Sequence of chain 1.C:
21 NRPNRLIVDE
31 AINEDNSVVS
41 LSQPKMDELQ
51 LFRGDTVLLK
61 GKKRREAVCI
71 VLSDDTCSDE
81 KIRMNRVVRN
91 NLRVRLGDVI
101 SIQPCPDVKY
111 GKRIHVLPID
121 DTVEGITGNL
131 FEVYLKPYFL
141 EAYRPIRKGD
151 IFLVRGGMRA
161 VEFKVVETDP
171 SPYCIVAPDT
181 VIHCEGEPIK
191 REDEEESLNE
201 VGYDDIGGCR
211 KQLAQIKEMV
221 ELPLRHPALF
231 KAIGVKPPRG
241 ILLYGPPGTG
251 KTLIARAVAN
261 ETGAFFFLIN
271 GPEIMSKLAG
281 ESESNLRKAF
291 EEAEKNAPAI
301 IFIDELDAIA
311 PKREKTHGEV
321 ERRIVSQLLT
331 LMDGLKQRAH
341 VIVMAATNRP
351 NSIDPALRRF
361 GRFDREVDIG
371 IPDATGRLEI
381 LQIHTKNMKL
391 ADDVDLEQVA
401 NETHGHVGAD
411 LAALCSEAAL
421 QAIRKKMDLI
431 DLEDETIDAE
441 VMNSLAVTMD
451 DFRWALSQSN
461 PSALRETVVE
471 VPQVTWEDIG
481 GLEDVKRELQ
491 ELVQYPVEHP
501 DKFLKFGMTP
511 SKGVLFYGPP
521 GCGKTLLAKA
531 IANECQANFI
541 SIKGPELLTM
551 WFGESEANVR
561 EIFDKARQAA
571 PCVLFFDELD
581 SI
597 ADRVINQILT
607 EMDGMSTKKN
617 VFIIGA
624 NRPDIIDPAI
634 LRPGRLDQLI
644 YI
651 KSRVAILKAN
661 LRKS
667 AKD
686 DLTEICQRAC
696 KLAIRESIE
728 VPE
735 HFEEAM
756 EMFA

Sequence of chain 2.D:
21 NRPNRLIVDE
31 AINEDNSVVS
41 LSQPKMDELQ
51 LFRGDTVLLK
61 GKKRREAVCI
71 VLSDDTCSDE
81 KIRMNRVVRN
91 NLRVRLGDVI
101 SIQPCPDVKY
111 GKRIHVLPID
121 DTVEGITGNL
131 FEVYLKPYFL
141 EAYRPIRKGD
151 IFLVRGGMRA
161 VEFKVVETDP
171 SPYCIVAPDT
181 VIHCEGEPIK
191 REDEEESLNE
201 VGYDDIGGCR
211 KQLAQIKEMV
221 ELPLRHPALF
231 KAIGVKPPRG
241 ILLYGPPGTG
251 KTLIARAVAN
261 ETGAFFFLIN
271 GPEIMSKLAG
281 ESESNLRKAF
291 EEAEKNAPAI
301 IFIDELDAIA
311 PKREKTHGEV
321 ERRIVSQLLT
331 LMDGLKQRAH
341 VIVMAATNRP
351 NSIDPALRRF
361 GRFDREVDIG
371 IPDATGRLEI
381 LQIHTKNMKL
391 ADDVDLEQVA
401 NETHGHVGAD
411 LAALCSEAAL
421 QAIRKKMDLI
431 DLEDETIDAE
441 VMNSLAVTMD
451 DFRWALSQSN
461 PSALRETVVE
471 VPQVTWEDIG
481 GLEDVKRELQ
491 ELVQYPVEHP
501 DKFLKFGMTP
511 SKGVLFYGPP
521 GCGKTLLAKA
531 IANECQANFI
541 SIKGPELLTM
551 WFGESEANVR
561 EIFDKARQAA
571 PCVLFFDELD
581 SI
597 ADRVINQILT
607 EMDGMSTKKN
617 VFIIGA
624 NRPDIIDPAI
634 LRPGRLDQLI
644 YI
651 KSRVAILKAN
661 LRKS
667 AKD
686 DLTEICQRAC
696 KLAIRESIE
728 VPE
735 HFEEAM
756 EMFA

The small molecule below binds the protein below.
Small molecule (SMILES): Nc1ncnc2c1ncn2[C@@H]1O[C@H](CO[P](=O)(O)O[P](=O)(O)NP(=O)(O)O)[C@@H](O)[C@H]1O

Binding-site contacts:
Ligand atom C5' contacts residue GLY521 of chain 2.D at 3.5 Å.
Ligand atom C2' contacts residue THR688 of chain 2.D at 3.8 Å.
Ligand atom C8 contacts residue GLY523 of chain 2.D at 3.8 Å.
Ligand atom C2 contacts residue ASP478 of chain 2.D at 3.1 Å.
Ligand atom O1A contacts residue LEU526 of chain 2.D at 3.7 Å.
Ligand atom C2 contacts residue ILE656 of chain 2.D at 3.7 Å (hydrophobic).
Ligand atom O1A contacts residue GLY523 of chain 2.D at 3.0 Å.
Ligand atom N7 contacts residue GLY523 of chain 2.D at 3.2 Å.
Ligand atom N7 contacts residue CYS522 of chain 2.D at 3.3 Å (h-bond).
Ligand atom O2A contacts residue THR525 of chain 2.D at 3.2 Å.
Ligand atom O2A contacts residue LEU526 of chain 2.D at 3.5 Å.
Ligand atom C4 contacts residue LEU526 of chain 2.D at 3.8 Å (hydrophobic).
Ligand atom O2G contacts residue LYS524 of chain 2.D at 3.0 Å (salt-bridge).
Ligand atom O1G contacts residue ARG635 of chain 1.C at 2.8 Å (salt-bridge).
Ligand atom N3 contacts residue ILE656 of chain 2.D at 3.8 Å.
Ligand atom O2G contacts residue PRO520 of chain 2.D at 3.2 Å.
Ligand atom O3G contacts residue LYS524 of chain 2.D at 3.4 Å.
Ligand atom N1 contacts residue ILE479 of chain 2.D at 3.7 Å.
Ligand atom C2' contacts residue LEU526 of chain 2.D at 3.8 Å (hydrophobic).
Ligand atom O1B contacts residue LYS524 of chain 2.D at 3.1 Å.
Ligand atom C1' contacts residue THR688 of chain 2.D at 3.5 Å.
Ligand atom O2G contacts residue GLY521 of chain 2.D at 3.8 Å.
Ligand atom O3A contacts residue THR525 of chain 2.D at 3.8 Å.
Ligand atom O2B contacts residue LYS524 of chain 2.D at 3.8 Å.
Ligand atom O2B contacts residue GLY521 of chain 2.D at 3.4 Å.
Ligand atom O3G contacts residue ASP577 of chain 2.D at 3.1 Å (salt-bridge).
Ligand atom N6 contacts residue ILE479 of chain 2.D at 3.7 Å.
Ligand atom C8 contacts residue GLY521 of chain 2.D at 3.2 Å.
Ligand atom N1 contacts residue ASP478 of chain 2.D at 2.9 Å (salt-bridge).
Ligand atom N1 contacts residue ILE656 of chain 2.D at 3.7 Å.
Ligand atom N7 contacts residue GLY521 of chain 2.D at 3.8 Å.
Ligand atom O1B contacts residue THR525 of chain 2.D at 2.7 Å (h-bond).
Ligand atom O4' contacts residue GLY521 of chain 2.D at 3.8 Å.
Ligand atom N3 contacts residue LEU526 of chain 2.D at 3.7 Å.
Ligand atom O1G contacts residue ASN624 of chain 2.D at 3.3 Å (h-bond).
Ligand atom O2G contacts residue PRO519 of chain 2.D at 3.0 Å (h-bond).
Ligand atom O2B contacts residue CYS522 of chain 2.D at 2.6 Å (h-bond).
Ligand atom O2' contacts residue THR688 of chain 2.D at 3.1 Å (h-bond).
Ligand atom O1B contacts residue GLY523 of chain 2.D at 3.8 Å.
Ligand atom O2B contacts residue GLY523 of chain 2.D at 2.8 Å (h-bond).